A small-molecule ligand and the protein it binds are described below.
Small molecule (SMILES): CCCCCCCCCCCCCC(=O)OC[C@H](CO)OC(=O)CCCCCCCCCCCCC

Sequence of chain 1.B:
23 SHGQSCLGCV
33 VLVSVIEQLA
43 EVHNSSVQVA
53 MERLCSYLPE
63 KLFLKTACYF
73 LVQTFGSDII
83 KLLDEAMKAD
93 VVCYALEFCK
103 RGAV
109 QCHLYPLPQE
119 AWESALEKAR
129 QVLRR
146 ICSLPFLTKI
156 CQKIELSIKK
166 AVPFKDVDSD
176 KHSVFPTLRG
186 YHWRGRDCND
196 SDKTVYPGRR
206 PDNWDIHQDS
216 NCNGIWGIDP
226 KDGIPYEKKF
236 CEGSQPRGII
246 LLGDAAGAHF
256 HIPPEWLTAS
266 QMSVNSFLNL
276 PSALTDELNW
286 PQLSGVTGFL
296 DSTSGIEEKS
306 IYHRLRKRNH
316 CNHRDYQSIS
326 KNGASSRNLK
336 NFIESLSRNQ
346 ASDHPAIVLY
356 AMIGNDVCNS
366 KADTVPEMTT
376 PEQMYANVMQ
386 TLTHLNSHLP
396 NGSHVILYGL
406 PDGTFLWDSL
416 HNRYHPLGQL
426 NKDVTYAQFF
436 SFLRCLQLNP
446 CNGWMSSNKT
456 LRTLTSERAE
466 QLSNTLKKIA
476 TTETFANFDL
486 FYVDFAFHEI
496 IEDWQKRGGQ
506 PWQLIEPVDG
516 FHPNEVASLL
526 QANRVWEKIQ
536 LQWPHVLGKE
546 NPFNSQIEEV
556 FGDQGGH

Binding-site contacts:
Ligand atom OA1 contacts residue ALA250 of chain 1.B at 3.0 Å.
Ligand atom CA1 contacts residue ASN360 of chain 1.B at 3.4 Å.
Ligand atom CA2 contacts residue HIS517 of chain 1.B at 3.9 Å.
Ligand atom CG1 contacts residue ALA250 of chain 1.B at 3.1 Å (hydrophobic).
Ligand atom CAB contacts residue ILE257 of chain 1.B at 3.9 Å (hydrophobic).
Ligand atom CG1 contacts residue HIS517 of chain 1.B at 3.4 Å.
Ligand atom CA4 contacts residue ILE358 of chain 1.B at 3.9 Å (hydrophobic).
Ligand atom CA6 contacts residue PHE516 of chain 1.B at 3.8 Å (hydrophobic).
Ligand atom CA4 contacts residue ASP249 of chain 1.B at 3.3 Å.
Ligand atom CA8 contacts residue PRO406 of chain 1.B at 4.0 Å (hydrophobic).
Ligand atom CA2 contacts residue PHE516 of chain 1.B at 3.5 Å (hydrophobic).
Ligand atom OG1 contacts residue ALA250 of chain 1.B at 3.1 Å.
Ligand atom CB8 contacts residue PHE434 of chain 1.B at 3.9 Å (hydrophobic).
Ligand atom CA3 contacts residue ALA251 of chain 1.B at 3.9 Å (hydrophobic).
Ligand atom CAA contacts residue GLY408 of chain 1.B at 3.8 Å.
Ligand atom CA4 contacts residue GLY359 of chain 1.B at 3.9 Å.
Ligand atom OG1 contacts residue HIS517 of chain 1.B at 2.7 Å (h-bond).
Ligand atom CB3 contacts residue PRO445 of chain 1.B at 3.8 Å (hydrophobic).
Ligand atom CB3 contacts residue ASP514 of chain 1.B at 3.9 Å.
Ligand atom C34 contacts residue PRO518 of chain 1.B at 3.5 Å (hydrophobic).
Ligand atom CA9 contacts residue PHE516 of chain 1.B at 3.6 Å (hydrophobic).
Ligand atom C34 contacts residue ILE510 of chain 1.B at 3.4 Å (hydrophobic).
Ligand atom CB2 contacts residue HIS517 of chain 1.B at 3.4 Å.
Ligand atom OA1 contacts residue ASN360 of chain 1.B at 3.0 Å (h-bond).
Ligand atom OG1 contacts residue PHE516 of chain 1.B at 3.6 Å.
Ligand atom C33 contacts residue PHE492 of chain 1.B at 3.0 Å (hydrophobic).
Ligand atom CA1 contacts residue ALA250 of chain 1.B at 3.2 Å (hydrophobic).
Ligand atom CB8 contacts residue VAL513 of chain 1.B at 3.7 Å (hydrophobic).
Ligand atom C34 contacts residue PHE492 of chain 1.B at 3.3 Å (hydrophobic).
Ligand atom CA3 contacts residue ASN360 of chain 1.B at 3.6 Å.
Ligand atom OXT contacts residue GLY328 of chain 1.B at 4.0 Å.
Ligand atom CA7 contacts residue PHE516 of chain 1.B at 3.6 Å (hydrophobic).
Ligand atom OA1 contacts residue ASP249 of chain 1.B at 3.8 Å.
Ligand atom CA5 contacts residue PHE516 of chain 1.B at 3.7 Å (hydrophobic).
Ligand atom CA1 contacts residue HIS517 of chain 1.B at 3.5 Å.
Ligand atom CA3 contacts residue ASP249 of chain 1.B at 3.2 Å.
Ligand atom OA1 contacts residue GLY328 of chain 1.B at 3.0 Å (h-bond).
Ligand atom CA6 contacts residue ILE358 of chain 1.B at 3.8 Å (hydrophobic).
Ligand atom CG1 contacts residue GLY328 of chain 1.B at 3.9 Å.
Ligand atom CA2 contacts residue ASN360 of chain 1.B at 3.2 Å.